Sequence of chain 1.ZC:
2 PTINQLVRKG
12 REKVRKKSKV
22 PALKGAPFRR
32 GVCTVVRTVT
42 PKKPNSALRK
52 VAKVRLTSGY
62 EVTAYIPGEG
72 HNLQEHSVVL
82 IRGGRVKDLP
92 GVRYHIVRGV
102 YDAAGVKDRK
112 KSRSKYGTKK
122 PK

Binding-site contacts:
Ligand atom CE2 contacts residue ARG31 of chain 1.ZC at 3.1 Å.
Ligand atom OH contacts residue ARG31 of chain 1.ZC at 2.4 Å (salt-bridge).
Ligand atom CD contacts residue HIS77 of chain 1.ZC at 3.2 Å.
Ligand atom CA contacts residue ARG56 of chain 1.ZC at 3.5 Å.
Ligand atom CG1 contacts residue HIS77 of chain 1.ZC at 3.3 Å.
Ligand atom CG contacts residue LEU57 of chain 1.ZC at 3.7 Å (hydrophobic).
Ligand atom CZ contacts residue THR58 of chain 1.ZC at 4.1 Å.
Ligand atom CE contacts residue HIS77 of chain 1.ZC at 3.5 Å.
Ligand atom OH contacts residue VAL79 of chain 1.ZC at 3.8 Å.
Ligand atom CD1 contacts residue VAL79 of chain 1.ZC at 4.0 Å (hydrophobic).
Ligand atom CD1 contacts residue LEU57 of chain 1.ZC at 3.8 Å (hydrophobic).
Ligand atom CG2 contacts residue HIS77 of chain 1.ZC at 3.1 Å.
Ligand atom CD2 contacts residue THR58 of chain 1.ZC at 4.0 Å.
Ligand atom CE2 contacts residue ARG31 of chain 1.ZC at 3.3 Å.
Ligand atom CZ contacts residue ARG31 of chain 1.ZC at 3.4 Å.
Ligand atom CZ contacts residue ARG31 of chain 1.ZC at 3.1 Å.
Ligand atom O contacts residue ARG56 of chain 1.ZC at 3.7 Å.
Ligand atom CE2 contacts residue THR58 of chain 1.ZC at 3.9 Å.
Ligand atom CB contacts residue HIS77 of chain 1.ZC at 3.4 Å.
Ligand atom CG contacts residue VAL33 of chain 1.ZC at 4.1 Å (hydrophobic).
Ligand atom OG1 contacts residue ARG56 of chain 1.ZC at 3.7 Å.
Ligand atom CB contacts residue LEU57 of chain 1.ZC at 3.3 Å (hydrophobic).
Ligand atom CG2 contacts residue HIS77 of chain 1.ZC at 3.5 Å.
Ligand atom CG1 contacts residue HIS77 of chain 1.ZC at 4.1 Å.
Ligand atom CE1 contacts residue GLY32 of chain 1.ZC at 4.0 Å.
Ligand atom CE1 contacts residue VAL79 of chain 1.ZC at 3.8 Å (hydrophobic).
Ligand atom O contacts residue ARG56 of chain 1.ZC at 3.2 Å (salt-bridge).
Ligand atom CD2 contacts residue HIS77 of chain 1.ZC at 3.1 Å.
Ligand atom CD1 contacts residue HIS77 of chain 1.ZC at 3.9 Å.
Ligand atom CE1 contacts residue VAL33 of chain 1.ZC at 3.2 Å (hydrophobic).
Ligand atom CD1 contacts residue ARG56 of chain 1.ZC at 3.6 Å.
Ligand atom CD1 contacts residue VAL33 of chain 1.ZC at 3.8 Å (hydrophobic).
Ligand atom OH contacts residue ARG31 of chain 1.ZC at 2.8 Å (salt-bridge).
Ligand atom CB contacts residue HIS77 of chain 1.ZC at 4.0 Å.
Ligand atom CD2 contacts residue VAL33 of chain 1.ZC at 3.5 Å (hydrophobic).
Ligand atom CN2 contacts residue ARG56 of chain 1.ZC at 3.5 Å.
Ligand atom OD2 contacts residue HIS77 of chain 1.ZC at 2.9 Å.
Ligand atom CO contacts residue ARG31 of chain 1.ZC at 3.6 Å.
Ligand atom CZ contacts residue VAL79 of chain 1.ZC at 3.9 Å (hydrophobic).
Ligand atom C contacts residue ARG56 of chain 1.ZC at 3.8 Å.

This protein binds this small molecule.
Small molecule (SMILES): COc1ccc2cc1Oc1ccc(cc1)/C=C1/C(=O)O[C@H](C)[C@H](N(C)C)C(=O)N[C@@H](C(C)C)C(=O)N[C@@H](c3ccccc3)C(=O)N3CCC[C@H]3C(=O)N(C)[C@@H](C(C)C)C(=O)N/C(=C(\CO)[C@@H]3CO3)C(=O)N3CCC[C@H]3C(=O)N[C@H](C(=O)N(C)[C@@H](C(C)C)C(=O)N1C)[C@@H]2O